A protein and the small-molecule ligand that binds it are described below.
Small molecule (SMILES): O=S(=O)(Nc1cc(Cl)c(Oc2cnc3ccccc3c2)c(Cl)c1)c1cc(F)c(Br)cc1F

Sequence of chain 1.A:
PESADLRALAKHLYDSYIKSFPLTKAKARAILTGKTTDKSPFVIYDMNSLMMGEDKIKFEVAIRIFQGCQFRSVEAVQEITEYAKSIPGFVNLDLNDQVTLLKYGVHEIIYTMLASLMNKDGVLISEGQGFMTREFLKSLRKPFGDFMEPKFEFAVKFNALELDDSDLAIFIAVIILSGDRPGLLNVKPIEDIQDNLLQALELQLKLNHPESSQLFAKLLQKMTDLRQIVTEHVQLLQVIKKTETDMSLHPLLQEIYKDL

Binding-site contacts:
Ligand atom C25 contacts residue CYS81 of chain 1.A at 3.8 Å (hydrophobic).
Ligand atom C25 contacts residue PHE159 of chain 1.A at 3.6 Å (hydrophobic).
Ligand atom O23 contacts residue LYS163 of chain 1.A at 2.9 Å (salt-bridge).
Ligand atom CL1 contacts residue SER85 of chain 1.A at 3.3 Å.
Ligand atom C29 contacts residue MET160 of chain 1.A at 3.5 Å (hydrophobic).
Ligand atom F32 contacts residue LEU149 of chain 1.A at 3.4 Å.
Ligand atom O23 contacts residue TYR123 of chain 1.A at 3.5 Å (h-bond).
Ligand atom N10 contacts residue SER138 of chain 1.A at 3.7 Å.
Ligand atom CL1 contacts residue ARG84 of chain 1.A at 3.2 Å.
Ligand atom C16 contacts residue SER85 of chain 1.A at 3.8 Å.
Ligand atom CL1 contacts residue CYS81 of chain 1.A at 3.7 Å.
Ligand atom BR1 contacts residue ILE77 of chain 1.A at 3.6 Å.
Ligand atom F30 contacts residue HIS245 of chain 1.A at 3.5 Å.
Ligand atom C22 contacts residue PHE159 of chain 1.A at 3.5 Å (hydrophobic).
Ligand atom CL2 contacts residue MET160 of chain 1.A at 3.3 Å.
Ligand atom C09 contacts residue ARG84 of chain 1.A at 3.5 Å.
Ligand atom CL2 contacts residue VAL135 of chain 1.A at 3.9 Å.
Ligand atom BR1 contacts residue PHE78 of chain 1.A at 3.7 Å.
Ligand atom C15 contacts residue CYS81 of chain 1.A at 3.8 Å (hydrophobic).
Ligand atom F32 contacts residue ILE77 of chain 1.A at 3.8 Å.
Ligand atom C16 contacts residue CYS81 of chain 1.A at 3.7 Å (hydrophobic).
Ligand atom C26 contacts residue CYS81 of chain 1.A at 3.8 Å (hydrophobic).
Ligand atom C03 contacts residue ILE77 of chain 1.A at 3.8 Å (hydrophobic).
Ligand atom N20 contacts residue TYR123 of chain 1.A at 3.2 Å (h-bond).
Ligand atom N10 contacts residue ILE137 of chain 1.A at 3.7 Å.
Ligand atom C22 contacts residue CYS81 of chain 1.A at 3.9 Å (hydrophobic).
Ligand atom C26 contacts residue PHE159 of chain 1.A at 3.8 Å (hydrophobic).
Ligand atom C14 contacts residue CYS81 of chain 1.A at 3.7 Å (hydrophobic).
Ligand atom C03 contacts residue CYS81 of chain 1.A at 3.9 Å (hydrophobic).
Ligand atom O24 contacts residue MET160 of chain 1.A at 3.2 Å (h-bond).
Ligand atom F30 contacts residue PHE159 of chain 1.A at 3.6 Å.
Ligand atom C07 contacts residue CYS81 of chain 1.A at 3.8 Å (hydrophobic).
Ligand atom C26 contacts residue PHE78 of chain 1.A at 3.4 Å (hydrophobic).
Ligand atom C05 contacts residue ILE137 of chain 1.A at 3.8 Å (hydrophobic).
Ligand atom C14 contacts residue MET160 of chain 1.A at 3.7 Å (hydrophobic).
Ligand atom O23 contacts residue PHE159 of chain 1.A at 3.6 Å.
Ligand atom C29 contacts residue PHE159 of chain 1.A at 3.8 Å (hydrophobic).
Ligand atom BR1 contacts residue ALA74 of chain 1.A at 3.5 Å.
Ligand atom O23 contacts residue HIS245 of chain 1.A at 3.4 Å.
Ligand atom C02 contacts residue GLY80 of chain 1.A at 3.8 Å.